Sequence of chain 1.C:
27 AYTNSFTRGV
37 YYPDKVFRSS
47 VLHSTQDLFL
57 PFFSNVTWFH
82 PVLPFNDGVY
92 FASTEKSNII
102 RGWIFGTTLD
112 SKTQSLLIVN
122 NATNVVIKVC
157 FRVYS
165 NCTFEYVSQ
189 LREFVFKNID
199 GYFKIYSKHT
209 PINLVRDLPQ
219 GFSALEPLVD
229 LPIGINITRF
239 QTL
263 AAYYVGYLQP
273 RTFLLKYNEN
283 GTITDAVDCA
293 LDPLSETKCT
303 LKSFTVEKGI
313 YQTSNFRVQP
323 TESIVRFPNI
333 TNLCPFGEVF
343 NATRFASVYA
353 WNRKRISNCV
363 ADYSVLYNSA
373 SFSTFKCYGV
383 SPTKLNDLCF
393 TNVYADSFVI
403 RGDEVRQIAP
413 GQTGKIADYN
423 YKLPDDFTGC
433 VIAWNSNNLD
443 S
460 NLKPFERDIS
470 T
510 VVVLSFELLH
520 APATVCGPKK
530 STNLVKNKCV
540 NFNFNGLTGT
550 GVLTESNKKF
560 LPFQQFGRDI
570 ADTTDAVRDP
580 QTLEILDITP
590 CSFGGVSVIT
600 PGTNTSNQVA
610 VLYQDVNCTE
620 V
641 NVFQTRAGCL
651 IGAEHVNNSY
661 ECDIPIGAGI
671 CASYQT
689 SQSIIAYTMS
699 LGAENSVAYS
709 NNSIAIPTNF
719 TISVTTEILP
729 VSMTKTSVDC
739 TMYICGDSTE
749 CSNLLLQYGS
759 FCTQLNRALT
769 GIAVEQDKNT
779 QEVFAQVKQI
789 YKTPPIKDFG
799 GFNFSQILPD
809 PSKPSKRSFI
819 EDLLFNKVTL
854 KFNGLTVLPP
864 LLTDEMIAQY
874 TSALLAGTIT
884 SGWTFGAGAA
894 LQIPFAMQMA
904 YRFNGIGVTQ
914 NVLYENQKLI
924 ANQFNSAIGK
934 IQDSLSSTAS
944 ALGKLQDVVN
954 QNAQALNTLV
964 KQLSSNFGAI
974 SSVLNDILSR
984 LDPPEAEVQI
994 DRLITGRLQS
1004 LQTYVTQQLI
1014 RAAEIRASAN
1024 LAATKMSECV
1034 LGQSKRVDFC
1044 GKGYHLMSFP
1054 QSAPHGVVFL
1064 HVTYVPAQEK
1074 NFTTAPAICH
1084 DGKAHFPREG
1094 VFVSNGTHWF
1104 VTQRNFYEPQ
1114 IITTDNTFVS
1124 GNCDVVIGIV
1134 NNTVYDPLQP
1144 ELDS

The small molecule below binds the protein below.
Small molecule (SMILES): CC(=O)N[C@H]1[C@H](O[C@H]2[C@H](O)[C@@H](NC(C)=O)CO[C@@H]2CO)O[C@H](CO)[C@@H](O[C@@H]2O[C@H](CO)[C@@H](O)[C@H](O[C@H]3O[C@H](CO)[C@@H](O)[C@H](O)[C@@H]3O)[C@@H]2O)[C@@H]1O

Binding-site contacts:
Ligand atom O2 contacts residue MAN1 of chain 1.WA at 2.9 Å (h-bond).
Ligand atom C4 contacts residue ASN1134 of chain 1.C at 4.2 Å.
Ligand atom C7 contacts residue ASN1134 of chain 1.C at 3.3 Å.
Ligand atom C2 contacts residue ASN1134 of chain 1.C at 2.5 Å.
Ligand atom N2 contacts residue ASN1134 of chain 1.C at 2.9 Å (h-bond).
Ligand atom C4 contacts residue MAN1 of chain 1.WA at 3.7 Å.
Ligand atom O3 contacts residue MAN1 of chain 1.WA at 3.4 Å.
Ligand atom O6 contacts residue MAN1 of chain 1.WA at 3.4 Å.
Ligand atom C2 contacts residue MAN1 of chain 1.WA at 4.3 Å.
Ligand atom O5 contacts residue ASN1134 of chain 1.C at 2.3 Å (h-bond).
Ligand atom C3 contacts residue MAN1 of chain 1.WA at 4.1 Å.
Ligand atom O3 contacts residue MAN1 of chain 1.WA at 3.2 Å (h-bond).
Ligand atom C1 contacts residue ASN1134 of chain 1.C at 1.4 Å.
Ligand atom C1 contacts residue MAN1 of chain 1.WA at 4.4 Å.
Ligand atom C3 contacts residue MAN1 of chain 1.WA at 3.3 Å.
Ligand atom O4 contacts residue MAN1 of chain 1.WA at 3.7 Å.
Ligand atom O3 contacts residue MAN1 of chain 1.WA at 3.8 Å.
Ligand atom O7 contacts residue ASN1134 of chain 1.C at 3.3 Å (h-bond).
Ligand atom C3 contacts residue ASN1134 of chain 1.C at 3.8 Å.
Ligand atom C8 contacts residue ASN1134 of chain 1.C at 4.4 Å.
Ligand atom C2 contacts residue MAN1 of chain 1.WA at 3.5 Å.
Ligand atom C5 contacts residue ASN1134 of chain 1.C at 3.6 Å.